Sequence of chain 1.A:
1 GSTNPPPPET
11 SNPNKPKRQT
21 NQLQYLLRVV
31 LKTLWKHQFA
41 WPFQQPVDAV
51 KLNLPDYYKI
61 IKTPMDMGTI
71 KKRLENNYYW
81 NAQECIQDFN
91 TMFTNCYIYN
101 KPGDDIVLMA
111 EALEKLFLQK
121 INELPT

The protein below binds the small molecule below.
Small molecule (SMILES): Cc1nnc2n1-c1ccc(-c3ccc(N)nc3)cc1N(c1ccc(Cl)cc1)C[C@@H]2C

Binding-site contacts:
Ligand atom CAZ contacts residue ILE106 of chain 1.A at 3.8 Å (hydrophobic).
Ligand atom CLB contacts residue MET109 of chain 1.A at 3.7 Å.
Ligand atom CAV contacts residue ILE106 of chain 1.A at 3.5 Å (hydrophobic).
Ligand atom CAS contacts residue LYS51 of chain 1.A at 4.0 Å.
Ligand atom CAO contacts residue LEU52 of chain 1.A at 4.0 Å (hydrophobic).
Ligand atom CBC contacts residue PRO42 of chain 1.A at 3.6 Å (hydrophobic).
Ligand atom NAR contacts residue TRP41 of chain 1.A at 3.9 Å.
Ligand atom CAM contacts residue LEU52 of chain 1.A at 3.8 Å (hydrophobic).
Ligand atom CAQ contacts residue TRP41 of chain 1.A at 3.7 Å (hydrophobic).
Ligand atom CAB contacts residue PRO42 of chain 1.A at 4.0 Å (hydrophobic).
Ligand atom CBC contacts residue PHE43 of chain 1.A at 3.7 Å (hydrophobic).
Ligand atom CBB contacts residue LEU54 of chain 1.A at 3.6 Å (hydrophobic).
Ligand atom CAW contacts residue TRP41 of chain 1.A at 3.8 Å (hydrophobic).
Ligand atom CAO contacts residue TRP41 of chain 1.A at 3.7 Å (hydrophobic).
Ligand atom CAU contacts residue TRP41 of chain 1.A at 3.9 Å (hydrophobic).
Ligand atom CAT contacts residue LEU52 of chain 1.A at 3.8 Å (hydrophobic).
Ligand atom NAI contacts residue ILE106 of chain 1.A at 4.1 Å.
Ligand atom CAP contacts residue ILE106 of chain 1.A at 3.8 Å (hydrophobic).
Ligand atom CAW contacts residue ILE106 of chain 1.A at 3.8 Å (hydrophobic).
Ligand atom NAH contacts residue TYR99 of chain 1.A at 3.9 Å.
Ligand atom NBA contacts residue LYS51 of chain 1.A at 3.6 Å.
Ligand atom CAL contacts residue PRO42 of chain 1.A at 3.8 Å (hydrophobic).
Ligand atom CAY contacts residue ILE106 of chain 1.A at 4.0 Å (hydrophobic).
Ligand atom NAH contacts residue ASN100 of chain 1.A at 3.0 Å (h-bond).
Ligand atom CLB contacts residue ASP105 of chain 1.A at 4.1 Å.
Ligand atom CAS contacts residue TRP41 of chain 1.A at 4.0 Å (hydrophobic).
Ligand atom CAU contacts residue LEU52 of chain 1.A at 3.6 Å (hydrophobic).
Ligand atom CAF contacts residue ASN100 of chain 1.A at 4.0 Å.
Ligand atom CAK contacts residue VAL47 of chain 1.A at 4.0 Å (hydrophobic).
Ligand atom NAI contacts residue ASN100 of chain 1.A at 3.7 Å.
Ligand atom CAV contacts residue PRO42 of chain 1.A at 3.9 Å (hydrophobic).
Ligand atom CAW contacts residue PRO42 of chain 1.A at 4.0 Å (hydrophobic).
Ligand atom CAG contacts residue ASN100 of chain 1.A at 4.0 Å.
Ligand atom CAW contacts residue MET109 of chain 1.A at 4.1 Å (hydrophobic).
Ligand atom NAD contacts residue ILE106 of chain 1.A at 4.0 Å.
Ligand atom CAJ contacts residue ILE106 of chain 1.A at 4.0 Å (hydrophobic).
Ligand atom CAK contacts residue PRO42 of chain 1.A at 3.6 Å (hydrophobic).
Ligand atom NAI contacts residue CYS96 of chain 1.A at 3.8 Å.
Ligand atom CAT contacts residue TRP41 of chain 1.A at 4.1 Å (hydrophobic).
Ligand atom CAL contacts residue LEU52 of chain 1.A at 3.9 Å (hydrophobic).